A protein and the small-molecule ligand that binds it are described below.
Small molecule (SMILES): CN1C(=O)[C@H](Cc2ccccc2)O[C@@H](c2ccc(Br)cc2)[C@H]1c1ccc(Br)cc1

Binding-site contacts:
Ligand atom C10 contacts residue GLY41 of chain 1.A at 3.7 Å.
Ligand atom BR2 contacts residue VAL76 of chain 1.A at 3.8 Å.
Ligand atom C4 contacts residue LEU37 of chain 1.A at 3.6 Å (hydrophobic).
Ligand atom C24 contacts residue MET45 of chain 1.A at 4.0 Å (hydrophobic).
Ligand atom O1 contacts residue PHE38 of chain 1.A at 3.4 Å.
Ligand atom C14 contacts residue MET45 of chain 1.A at 3.7 Å (hydrophobic).
Ligand atom C23 contacts residue ILE44 of chain 1.A at 3.9 Å (hydrophobic).
Ligand atom O2 contacts residue GLY41 of chain 1.A at 3.2 Å.
Ligand atom C5 contacts residue LEU37 of chain 1.A at 3.2 Å (hydrophobic).
Ligand atom C1 contacts residue LEU37 of chain 1.A at 4.2 Å (hydrophobic).
Ligand atom C5 contacts residue GLY41 of chain 1.A at 3.5 Å.
Ligand atom BR2 contacts residue TYR50 of chain 1.A at 3.9 Å.
Ligand atom C9 contacts residue PHE38 of chain 1.A at 4.1 Å (hydrophobic).
Ligand atom C23 contacts residue MET45 of chain 1.A at 3.5 Å (hydrophobic).
Ligand atom C17 contacts residue PHE38 of chain 1.A at 3.6 Å (hydrophobic).
Ligand atom C23 contacts residue GLY41 of chain 1.A at 4.2 Å.
Ligand atom C22 contacts residue MET45 of chain 1.A at 3.8 Å (hydrophobic).
Ligand atom C2 contacts residue ILE82 of chain 1.A at 4.0 Å (hydrophobic).
Ligand atom C15 contacts residue GLN42 of chain 1.A at 3.7 Å.
Ligand atom C2 contacts residue VAL76 of chain 1.A at 3.7 Å (hydrophobic).
Ligand atom BR1 contacts residue ILE44 of chain 1.A at 3.9 Å.
Ligand atom C16 contacts residue GLN42 of chain 1.A at 3.5 Å.
Ligand atom BR2 contacts residue GLN55 of chain 1.A at 3.3 Å.
Ligand atom C12 contacts residue PHE38 of chain 1.A at 4.2 Å (hydrophobic).
Ligand atom C24 contacts residue GLY41 of chain 1.A at 3.6 Å.
Ligand atom BR1 contacts residue LEU40 of chain 1.A at 3.8 Å.
Ligand atom C17 contacts residue GLN42 of chain 1.A at 4.1 Å.
Ligand atom C10 contacts residue PHE38 of chain 1.A at 3.8 Å (hydrophobic).
Ligand atom C16 contacts residue PHE38 of chain 1.A at 4.0 Å (hydrophobic).
Ligand atom C4 contacts residue GLY41 of chain 1.A at 3.8 Å.
Ligand atom C13 contacts residue MET45 of chain 1.A at 3.9 Å (hydrophobic).
Ligand atom C3 contacts residue VAL76 of chain 1.A at 4.2 Å (hydrophobic).
Ligand atom C10 contacts residue LEU37 of chain 1.A at 4.0 Å (hydrophobic).
Ligand atom C21 contacts residue VAL76 of chain 1.A at 4.2 Å (hydrophobic).
Ligand atom BR1 contacts residue PHE74 of chain 1.A at 3.9 Å.
Ligand atom BR1 contacts residue ILE82 of chain 1.A at 3.6 Å.
Ligand atom C22 contacts residue VAL76 of chain 1.A at 4.0 Å (hydrophobic).
Ligand atom O1 contacts residue LEU37 of chain 1.A at 3.8 Å.
Ligand atom C4 contacts residue LEU40 of chain 1.A at 4.0 Å (hydrophobic).
Ligand atom C9 contacts residue LEU37 of chain 1.A at 3.8 Å (hydrophobic).

Sequence of chain 1.A:
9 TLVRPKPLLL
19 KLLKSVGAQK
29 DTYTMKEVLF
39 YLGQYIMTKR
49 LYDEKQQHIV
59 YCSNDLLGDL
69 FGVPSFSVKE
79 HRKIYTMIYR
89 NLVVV